Sequence of chain 1.B:
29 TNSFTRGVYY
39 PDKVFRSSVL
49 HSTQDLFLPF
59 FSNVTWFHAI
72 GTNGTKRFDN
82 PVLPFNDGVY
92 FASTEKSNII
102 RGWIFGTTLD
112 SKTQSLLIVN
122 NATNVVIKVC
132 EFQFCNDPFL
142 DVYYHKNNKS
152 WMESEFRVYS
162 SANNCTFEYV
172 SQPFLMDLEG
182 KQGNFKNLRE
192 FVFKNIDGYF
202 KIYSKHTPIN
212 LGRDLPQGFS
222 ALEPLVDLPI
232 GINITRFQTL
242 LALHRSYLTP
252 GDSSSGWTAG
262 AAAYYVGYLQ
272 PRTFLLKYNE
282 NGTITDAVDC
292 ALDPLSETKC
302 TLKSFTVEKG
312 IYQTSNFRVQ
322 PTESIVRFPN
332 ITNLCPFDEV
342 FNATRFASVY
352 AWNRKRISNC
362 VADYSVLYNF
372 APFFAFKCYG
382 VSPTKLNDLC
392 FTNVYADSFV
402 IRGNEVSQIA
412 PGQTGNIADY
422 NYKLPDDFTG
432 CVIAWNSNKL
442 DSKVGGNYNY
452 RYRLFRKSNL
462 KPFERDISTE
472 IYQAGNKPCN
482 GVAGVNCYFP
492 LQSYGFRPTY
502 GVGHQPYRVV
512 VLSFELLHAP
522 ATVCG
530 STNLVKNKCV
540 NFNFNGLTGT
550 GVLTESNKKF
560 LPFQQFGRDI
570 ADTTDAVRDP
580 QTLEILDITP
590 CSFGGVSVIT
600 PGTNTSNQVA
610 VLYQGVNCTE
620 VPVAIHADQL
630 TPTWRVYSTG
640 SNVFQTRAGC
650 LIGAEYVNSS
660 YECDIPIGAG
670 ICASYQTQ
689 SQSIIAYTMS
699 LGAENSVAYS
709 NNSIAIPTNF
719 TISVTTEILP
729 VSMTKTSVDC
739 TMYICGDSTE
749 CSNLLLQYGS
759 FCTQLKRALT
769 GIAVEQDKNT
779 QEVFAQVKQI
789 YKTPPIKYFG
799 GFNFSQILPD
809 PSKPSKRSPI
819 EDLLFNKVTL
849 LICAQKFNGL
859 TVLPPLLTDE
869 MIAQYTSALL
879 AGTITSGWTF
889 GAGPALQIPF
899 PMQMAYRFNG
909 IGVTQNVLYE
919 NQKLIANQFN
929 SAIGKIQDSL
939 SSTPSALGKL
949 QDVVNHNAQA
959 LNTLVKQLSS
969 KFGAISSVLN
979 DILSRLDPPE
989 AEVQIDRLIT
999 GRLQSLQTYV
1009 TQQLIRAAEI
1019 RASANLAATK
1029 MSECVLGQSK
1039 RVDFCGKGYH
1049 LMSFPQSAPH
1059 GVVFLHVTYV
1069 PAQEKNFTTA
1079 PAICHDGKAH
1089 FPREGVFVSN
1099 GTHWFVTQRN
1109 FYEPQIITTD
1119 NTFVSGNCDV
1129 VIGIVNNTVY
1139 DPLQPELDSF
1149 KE

Binding-site contacts:
Ligand atom N2 contacts residue ASN282 of chain 1.D at 2.9 Å (h-bond).
Ligand atom O5 contacts residue ASN282 of chain 1.D at 2.4 Å (h-bond).
Ligand atom C3 contacts residue ASN282 of chain 1.D at 3.8 Å.
Ligand atom C2 contacts residue GLU281 of chain 1.D at 4.4 Å.
Ligand atom N2 contacts residue GLU281 of chain 1.D at 3.5 Å.
Ligand atom C5 contacts residue ASN282 of chain 1.D at 3.7 Å.
Ligand atom C4 contacts residue ASN282 of chain 1.D at 4.2 Å.
Ligand atom C8 contacts residue ASN280 of chain 1.D at 4.1 Å.
Ligand atom C1 contacts residue ASN282 of chain 1.D at 1.4 Å.
Ligand atom O7 contacts residue ASN280 of chain 1.D at 2.6 Å (h-bond).
Ligand atom C2 contacts residue ASN282 of chain 1.D at 2.5 Å.
Ligand atom C7 contacts residue GLU281 of chain 1.D at 3.8 Å.
Ligand atom C8 contacts residue ASN282 of chain 1.D at 3.8 Å.
Ligand atom O5 contacts residue GLU281 of chain 1.D at 4.0 Å.
Ligand atom O7 contacts residue ASN282 of chain 1.D at 2.7 Å (h-bond).
Ligand atom O5 contacts residue LYS558 of chain 1.B at 4.5 Å.
Ligand atom C7 contacts residue ASN280 of chain 1.D at 3.7 Å.
Ligand atom O7 contacts residue GLU281 of chain 1.D at 3.0 Å (salt-bridge).
Ligand atom C7 contacts residue ASN282 of chain 1.D at 3.2 Å.
Ligand atom C1 contacts residue GLU281 of chain 1.D at 3.3 Å.

The small molecule below binds the protein below.
Small molecule (SMILES): CC(=O)N[C@@H]1[C@@H](O)[C@H](O)[C@@H](CO)O[C@H]1O

Sequence of chain 1.D:
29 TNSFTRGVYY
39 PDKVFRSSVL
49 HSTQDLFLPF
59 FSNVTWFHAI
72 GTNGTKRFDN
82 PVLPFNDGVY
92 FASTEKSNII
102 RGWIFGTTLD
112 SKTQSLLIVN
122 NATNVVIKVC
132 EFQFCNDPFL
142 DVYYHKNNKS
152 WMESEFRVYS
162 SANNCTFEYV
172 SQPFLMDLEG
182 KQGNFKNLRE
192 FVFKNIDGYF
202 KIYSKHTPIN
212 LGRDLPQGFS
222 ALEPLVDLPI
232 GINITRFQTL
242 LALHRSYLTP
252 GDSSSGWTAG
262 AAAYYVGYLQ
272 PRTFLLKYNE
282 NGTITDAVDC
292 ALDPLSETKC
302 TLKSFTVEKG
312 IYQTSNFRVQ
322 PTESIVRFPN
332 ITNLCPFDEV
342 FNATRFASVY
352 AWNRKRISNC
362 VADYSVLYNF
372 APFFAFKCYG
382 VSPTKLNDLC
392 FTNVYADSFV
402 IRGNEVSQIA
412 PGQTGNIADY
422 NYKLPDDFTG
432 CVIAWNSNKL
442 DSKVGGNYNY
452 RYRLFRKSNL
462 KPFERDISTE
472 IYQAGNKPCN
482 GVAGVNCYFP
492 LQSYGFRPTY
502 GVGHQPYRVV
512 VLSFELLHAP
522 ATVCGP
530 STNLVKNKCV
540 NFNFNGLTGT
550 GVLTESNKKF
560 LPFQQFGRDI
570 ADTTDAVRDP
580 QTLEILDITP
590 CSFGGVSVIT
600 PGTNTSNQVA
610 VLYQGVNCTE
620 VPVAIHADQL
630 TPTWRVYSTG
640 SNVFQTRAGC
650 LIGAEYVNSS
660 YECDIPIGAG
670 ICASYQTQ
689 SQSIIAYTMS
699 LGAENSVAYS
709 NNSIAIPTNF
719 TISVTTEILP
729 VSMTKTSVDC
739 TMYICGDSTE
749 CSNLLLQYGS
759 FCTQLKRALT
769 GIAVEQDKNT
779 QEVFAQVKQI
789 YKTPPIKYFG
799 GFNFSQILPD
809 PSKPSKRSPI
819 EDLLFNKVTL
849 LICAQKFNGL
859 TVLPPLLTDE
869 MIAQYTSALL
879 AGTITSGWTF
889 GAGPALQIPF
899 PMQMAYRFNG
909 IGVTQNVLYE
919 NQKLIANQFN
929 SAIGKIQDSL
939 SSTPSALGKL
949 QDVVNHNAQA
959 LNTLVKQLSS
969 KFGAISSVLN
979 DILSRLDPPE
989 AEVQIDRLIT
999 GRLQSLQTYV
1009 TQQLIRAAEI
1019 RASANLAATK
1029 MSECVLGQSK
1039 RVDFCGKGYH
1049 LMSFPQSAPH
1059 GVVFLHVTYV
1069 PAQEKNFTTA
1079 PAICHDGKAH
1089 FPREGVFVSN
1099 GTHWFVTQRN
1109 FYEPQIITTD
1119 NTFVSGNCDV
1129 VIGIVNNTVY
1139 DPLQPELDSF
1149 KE